A protein and the small-molecule ligand that binds it are described below.
Small molecule (SMILES): C[C@H](O)CCO

Binding-site contacts:
Ligand atom O3 contacts residue GLY190 of chain 1.C at 3.2 Å (h-bond).
Ligand atom C1 contacts residue ILE188 of chain 1.C at 3.4 Å (hydrophobic).
Ligand atom C2 contacts residue GLY190 of chain 1.C at 3.5 Å.
Ligand atom O3 contacts residue GLU189 of chain 1.C at 3.7 Å.
Ligand atom C3 contacts residue GLY190 of chain 1.C at 3.9 Å.
Ligand atom C3 contacts residue GLU189 of chain 1.C at 4.4 Å.
Ligand atom C1 contacts residue GLY190 of chain 1.C at 3.8 Å.
Ligand atom C1 contacts residue GLU189 of chain 1.C at 3.4 Å.
Ligand atom O3 contacts residue ILE188 of chain 1.C at 3.5 Å (h-bond).
Ligand atom C4 contacts residue ILE188 of chain 1.C at 3.4 Å (hydrophobic).
Ligand atom O1 contacts residue HIS184 of chain 1.C at 3.9 Å.
Ligand atom C2 contacts residue ILE188 of chain 1.C at 4.0 Å (hydrophobic).
Ligand atom C3 contacts residue ILE188 of chain 1.C at 3.8 Å (hydrophobic).
Ligand atom C3 contacts residue ALA132 of chain 1.C at 4.4 Å (hydrophobic).
Ligand atom O3 contacts residue ILE130 of chain 1.C at 4.0 Å.
Ligand atom C2 contacts residue GLU189 of chain 1.C at 4.0 Å.
Ligand atom O1 contacts residue GLU189 of chain 1.C at 4.2 Å.
Ligand atom C4 contacts residue HIS184 of chain 1.C at 3.8 Å.
Ligand atom C1 contacts residue HIS184 of chain 1.C at 4.3 Å.
Ligand atom O1 contacts residue ILE188 of chain 1.C at 4.3 Å.

Sequence of chain 1.C:
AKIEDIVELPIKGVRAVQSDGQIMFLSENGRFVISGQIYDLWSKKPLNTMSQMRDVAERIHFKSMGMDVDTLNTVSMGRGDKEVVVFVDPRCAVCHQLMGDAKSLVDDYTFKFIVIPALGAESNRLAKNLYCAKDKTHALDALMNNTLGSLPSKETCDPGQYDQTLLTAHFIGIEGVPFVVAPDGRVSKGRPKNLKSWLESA